Sequence of chain 2.A:
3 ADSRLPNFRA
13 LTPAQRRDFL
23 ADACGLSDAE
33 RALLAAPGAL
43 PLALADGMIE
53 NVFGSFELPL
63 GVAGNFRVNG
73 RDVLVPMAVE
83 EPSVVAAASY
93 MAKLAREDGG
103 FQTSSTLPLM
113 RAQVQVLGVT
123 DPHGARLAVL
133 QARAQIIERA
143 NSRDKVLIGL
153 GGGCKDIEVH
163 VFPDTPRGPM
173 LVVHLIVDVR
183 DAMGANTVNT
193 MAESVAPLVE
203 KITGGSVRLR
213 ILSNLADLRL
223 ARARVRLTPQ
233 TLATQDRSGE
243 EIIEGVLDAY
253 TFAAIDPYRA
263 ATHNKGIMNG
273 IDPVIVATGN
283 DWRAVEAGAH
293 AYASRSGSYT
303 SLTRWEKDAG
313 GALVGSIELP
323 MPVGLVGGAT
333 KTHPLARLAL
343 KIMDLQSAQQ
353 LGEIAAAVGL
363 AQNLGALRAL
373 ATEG

Sequence of chain 1.A:
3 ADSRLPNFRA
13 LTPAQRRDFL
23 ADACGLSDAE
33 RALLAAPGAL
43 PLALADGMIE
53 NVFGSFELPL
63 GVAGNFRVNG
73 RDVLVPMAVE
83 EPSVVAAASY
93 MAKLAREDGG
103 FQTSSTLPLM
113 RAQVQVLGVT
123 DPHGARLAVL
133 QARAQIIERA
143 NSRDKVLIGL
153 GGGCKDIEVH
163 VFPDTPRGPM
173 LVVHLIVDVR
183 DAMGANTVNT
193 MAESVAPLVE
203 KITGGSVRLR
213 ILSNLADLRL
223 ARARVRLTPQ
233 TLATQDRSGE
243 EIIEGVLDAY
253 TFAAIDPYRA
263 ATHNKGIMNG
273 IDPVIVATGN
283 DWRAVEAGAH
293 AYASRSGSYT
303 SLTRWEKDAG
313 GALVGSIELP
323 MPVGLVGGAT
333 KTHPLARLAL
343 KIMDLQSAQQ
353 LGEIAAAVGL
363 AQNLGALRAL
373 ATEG

The protein below binds the small molecule below.
Small molecule (SMILES): C[C@@](O)(CCO)CC(=O)[O-]

Binding-site contacts:
Ligand atom O4 contacts residue ARG261 of chain 1.A at 2.9 Å (salt-bridge).
Ligand atom O8 contacts residue LYS267 of chain 1.A at 2.8 Å (salt-bridge).
Ligand atom C5 contacts residue LEU372 of chain 1.A at 4.1 Å (hydrophobic).
Ligand atom O3 contacts residue LEU369 of chain 1.A at 4.3 Å.
Ligand atom C8 contacts residue GLU83 of chain 1.A at 3.3 Å.
Ligand atom O7 contacts residue LEU214 of chain 2.A at 4.2 Å.
Ligand atom C5 contacts residue THR264 of chain 1.A at 3.5 Å.
Ligand atom O8 contacts residue GLU83 of chain 1.A at 2.5 Å (salt-bridge).
Ligand atom O8 contacts residue ASN271 of chain 1.A at 3.0 Å (h-bond).
Ligand atom C4 contacts residue THR264 of chain 1.A at 3.4 Å.
Ligand atom O3 contacts residue HIS265 of chain 1.A at 3.8 Å.
Ligand atom C8 contacts residue LYS267 of chain 1.A at 4.1 Å.
Ligand atom C5 contacts residue ARG261 of chain 1.A at 3.6 Å.
Ligand atom O4 contacts residue ILE213 of chain 2.A at 3.7 Å.
Ligand atom O3 contacts residue THR264 of chain 1.A at 3.7 Å.
Ligand atom C4 contacts residue ALA368 of chain 1.A at 4.0 Å (hydrophobic).
Ligand atom C2 contacts residue LYS267 of chain 1.A at 4.4 Å.
Ligand atom C2 contacts residue GLY268 of chain 1.A at 4.3 Å.
Ligand atom C4 contacts residue GLY268 of chain 1.A at 3.8 Å.
Ligand atom O3 contacts residue ARG261 of chain 1.A at 2.9 Å (salt-bridge).
Ligand atom C5 contacts residue HIS265 of chain 1.A at 4.4 Å.
Ligand atom O3 contacts residue LEU372 of chain 1.A at 4.1 Å.
Ligand atom O3 contacts residue ALA368 of chain 1.A at 3.5 Å.
Ligand atom C5 contacts residue ALA368 of chain 1.A at 3.9 Å (hydrophobic).
Ligand atom O7 contacts residue THR264 of chain 1.A at 3.7 Å.
Ligand atom C2 contacts residue ASN271 of chain 1.A at 3.4 Å.
Ligand atom C6 contacts residue ALA368 of chain 1.A at 3.9 Å (hydrophobic).
Ligand atom O4 contacts residue THR264 of chain 1.A at 3.3 Å.
Ligand atom O4 contacts residue LEU372 of chain 1.A at 3.5 Å.
Ligand atom O7 contacts residue ILE213 of chain 2.A at 3.8 Å.
Ligand atom C8 contacts residue ASN271 of chain 1.A at 3.6 Å.